Sequence of chain 1.D:
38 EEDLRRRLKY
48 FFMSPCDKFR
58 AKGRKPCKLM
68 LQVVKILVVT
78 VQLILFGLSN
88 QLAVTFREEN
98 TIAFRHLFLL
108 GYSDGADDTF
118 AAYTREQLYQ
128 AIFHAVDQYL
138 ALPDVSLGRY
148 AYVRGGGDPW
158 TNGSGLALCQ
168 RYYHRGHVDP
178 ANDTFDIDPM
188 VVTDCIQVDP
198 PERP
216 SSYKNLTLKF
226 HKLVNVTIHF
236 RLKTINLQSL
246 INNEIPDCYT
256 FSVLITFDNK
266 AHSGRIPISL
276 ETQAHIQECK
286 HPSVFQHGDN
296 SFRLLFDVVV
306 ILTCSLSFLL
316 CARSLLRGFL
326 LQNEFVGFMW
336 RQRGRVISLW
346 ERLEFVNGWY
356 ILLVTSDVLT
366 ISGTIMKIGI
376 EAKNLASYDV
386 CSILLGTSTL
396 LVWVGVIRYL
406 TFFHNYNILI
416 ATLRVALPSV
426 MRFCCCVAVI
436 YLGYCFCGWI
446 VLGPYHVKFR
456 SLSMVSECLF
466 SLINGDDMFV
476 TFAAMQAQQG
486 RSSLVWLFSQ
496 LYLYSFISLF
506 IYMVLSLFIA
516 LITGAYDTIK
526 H

The protein below binds the small molecule below.
Small molecule (SMILES): CCCCCCCC(=O)OC[C@H](COP(=O)(O)O[C@@H]1[C@H](O)[C@H](O)[C@@H](OP(=O)(O)O)[C@H](OP(=O)(O)O)[C@H]1O)OC(=O)CCCCCCC

Binding-site contacts:
Ligand atom O41 contacts residue LYS65 of chain 1.D at 3.7 Å.
Ligand atom O51 contacts residue ARG61 of chain 1.D at 3.8 Å.
Ligand atom O52 contacts residue TYR47 of chain 1.D at 3.1 Å (h-bond).
Ligand atom O1B contacts residue ARG61 of chain 1.D at 4.0 Å.
Ligand atom O3 contacts residue LYS65 of chain 1.D at 4.0 Å.
Ligand atom O5 contacts residue LYS55 of chain 1.D at 4.0 Å.
Ligand atom O5 contacts residue LYS65 of chain 1.D at 4.0 Å.
Ligand atom O42 contacts residue LYS55 of chain 1.D at 3.4 Å.
Ligand atom O12 contacts residue ARG322 of chain 1.D at 3.4 Å (salt-bridge).
Ligand atom C1C contacts residue ARG61 of chain 1.D at 4.4 Å.
Ligand atom O1 contacts residue ARG322 of chain 1.D at 3.6 Å.
Ligand atom O43 contacts residue LYS55 of chain 1.D at 3.7 Å.
Ligand atom C2 contacts residue ARG322 of chain 1.D at 3.4 Å.
Ligand atom C3 contacts residue SER319 of chain 1.D at 4.3 Å.
Ligand atom C2 contacts residue LYS65 of chain 1.D at 3.7 Å.
Ligand atom O41 contacts residue SER319 of chain 1.D at 3.8 Å.
Ligand atom C2B contacts residue ARG61 of chain 1.D at 3.9 Å.
Ligand atom O3 contacts residue ARG322 of chain 1.D at 4.1 Å.
Ligand atom O13 contacts residue ARG61 of chain 1.D at 4.1 Å.
Ligand atom O52 contacts residue LYS55 of chain 1.D at 3.2 Å (salt-bridge).
Ligand atom C3C contacts residue ARG61 of chain 1.D at 3.4 Å.
Ligand atom P4 contacts residue LYS55 of chain 1.D at 4.1 Å.
Ligand atom O3C contacts residue ARG61 of chain 1.D at 3.9 Å.
Ligand atom P5 contacts residue LYS55 of chain 1.D at 3.4 Å.
Ligand atom O41 contacts residue TYR355 of chain 1.D at 3.4 Å (h-bond).
Ligand atom C3 contacts residue ARG322 of chain 1.D at 3.8 Å.
Ligand atom C5 contacts residue LYS65 of chain 1.D at 4.2 Å.
Ligand atom P4 contacts residue LYS65 of chain 1.D at 4.3 Å.
Ligand atom O42 contacts residue LYS65 of chain 1.D at 3.6 Å.
Ligand atom O43 contacts residue MET50 of chain 1.D at 4.3 Å.
Ligand atom C1 contacts residue ARG322 of chain 1.D at 3.7 Å.
Ligand atom O11 contacts residue ARG322 of chain 1.D at 4.0 Å.
Ligand atom O53 contacts residue LYS55 of chain 1.D at 2.6 Å (salt-bridge).
Ligand atom C3B contacts residue ARG61 of chain 1.D at 4.2 Å.
Ligand atom C4 contacts residue LYS65 of chain 1.D at 3.5 Å.
Ligand atom O2 contacts residue LYS65 of chain 1.D at 2.4 Å (salt-bridge).
Ligand atom C1B contacts residue ARG61 of chain 1.D at 3.7 Å.
Ligand atom P1 contacts residue ARG322 of chain 1.D at 3.9 Å.
Ligand atom C3 contacts residue LYS65 of chain 1.D at 4.0 Å.
Ligand atom O3 contacts residue SER319 of chain 1.D at 2.9 Å (h-bond).